Binding-site contacts:
Ligand atom O7 contacts residue ASN20 of chain 1.E at 3.2 Å (h-bond).
Ligand atom N2 contacts residue ASN20 of chain 1.E at 3.0 Å (h-bond).
Ligand atom O5 contacts residue ASN20 of chain 1.E at 2.4 Å (h-bond).
Ligand atom C7 contacts residue TRP23 of chain 1.E at 4.1 Å (hydrophobic).
Ligand atom C1 contacts residue ASN20 of chain 1.E at 1.4 Å.
Ligand atom C8 contacts residue ASN20 of chain 1.E at 4.5 Å.
Ligand atom C1 contacts residue TRP23 of chain 1.E at 3.9 Å (hydrophobic).
Ligand atom C5 contacts residue TRP23 of chain 1.E at 3.9 Å (hydrophobic).
Ligand atom C8 contacts residue TRP23 of chain 1.E at 3.4 Å (hydrophobic).
Ligand atom O5 contacts residue ALA19 of chain 1.E at 3.5 Å.
Ligand atom O6 contacts residue ALA19 of chain 1.E at 4.0 Å.
Ligand atom C2 contacts residue ASN20 of chain 1.E at 2.5 Å.
Ligand atom C3 contacts residue ASN20 of chain 1.E at 3.8 Å.
Ligand atom C5 contacts residue ASN20 of chain 1.E at 3.6 Å.
Ligand atom C4 contacts residue ASN20 of chain 1.E at 4.2 Å.
Ligand atom O7 contacts residue TRP23 of chain 1.E at 4.4 Å.
Ligand atom O5 contacts residue TRP23 of chain 1.E at 4.0 Å.
Ligand atom C1 contacts residue ALA19 of chain 1.E at 4.3 Å (hydrophobic).
Ligand atom C5 contacts residue ALA19 of chain 1.E at 4.2 Å (hydrophobic).
Ligand atom C6 contacts residue ALA19 of chain 1.E at 3.9 Å (hydrophobic).
Ligand atom C7 contacts residue ASN20 of chain 1.E at 3.3 Å.
Ligand atom C6 contacts residue TRP23 of chain 1.E at 4.0 Å (hydrophobic).

The small molecule below binds the protein below.
Small molecule (SMILES): CC(=O)N[C@H]1[C@H](O[C@H]2[C@H](O)[C@@H](NC(C)=O)CO[C@@H]2CO)O[C@H](CO)[C@@H](O)[C@@H]1O

Sequence of chain 1.E:
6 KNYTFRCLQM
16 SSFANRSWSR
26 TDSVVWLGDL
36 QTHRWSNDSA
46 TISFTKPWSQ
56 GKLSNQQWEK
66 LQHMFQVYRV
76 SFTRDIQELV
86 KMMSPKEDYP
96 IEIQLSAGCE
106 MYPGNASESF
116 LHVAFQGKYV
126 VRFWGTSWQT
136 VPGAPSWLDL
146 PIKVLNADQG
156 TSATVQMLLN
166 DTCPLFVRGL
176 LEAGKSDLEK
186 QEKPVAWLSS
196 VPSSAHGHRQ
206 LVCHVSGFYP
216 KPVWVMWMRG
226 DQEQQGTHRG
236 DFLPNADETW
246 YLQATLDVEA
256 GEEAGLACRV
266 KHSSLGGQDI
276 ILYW